Binding-site contacts:
Ligand atom OG contacts residue GLY376 of chain 1.B at 3.2 Å.
Ligand atom CB contacts residue ASP89 of chain 1.B at 3.3 Å.
Ligand atom CD contacts residue ASN152 of chain 1.B at 3.0 Å.
Ligand atom CE contacts residue GLN402 of chain 1.B at 2.9 Å.
Ligand atom CZ contacts residue PHE94 of chain 1.B at 3.3 Å (hydrophobic).
Ligand atom O contacts residue PHE96 of chain 1.B at 3.2 Å.
Ligand atom N contacts residue TYR202 of chain 1.B at 3.0 Å (h-bond).
Ligand atom CH3 contacts residue GLN402 of chain 1.B at 3.2 Å.
Ligand atom CG contacts residue PHE217 of chain 1.B at 3.2 Å (hydrophobic).
Ligand atom CH3 contacts residue TYR307 of chain 1.B at 3.1 Å (hydrophobic).
Ligand atom NZ contacts residue GLN402 of chain 1.B at 3.2 Å (h-bond).
Ligand atom CB contacts residue HIS204 of chain 1.B at 3.3 Å.
Ligand atom O contacts residue HIS204 of chain 1.B at 3.2 Å.
Ligand atom CE1 contacts residue PHE94 of chain 1.B at 3.0 Å (hydrophobic).
Ligand atom CD1 contacts residue PHE94 of chain 1.B at 3.2 Å (hydrophobic).
Ligand atom CE contacts residue ASN152 of chain 1.B at 3.3 Å.
Ligand atom CB contacts residue THR188 of chain 1.B at 3.3 Å.
Ligand atom OG contacts residue HIS204 of chain 1.B at 2.9 Å (h-bond).
Ligand atom CG contacts residue THR188 of chain 1.B at 2.8 Å.
Ligand atom CA contacts residue TYR202 of chain 1.B at 3.1 Å (hydrophobic).
Ligand atom N contacts residue ILE375 of chain 1.B at 3.3 Å (h-bond).
Ligand atom C contacts residue TYR307 of chain 1.B at 3.1 Å (hydrophobic).
Ligand atom O contacts residue TYR307 of chain 1.B at 2.6 Å (h-bond).
Ligand atom CB contacts residue MYA1 of chain 1.H at 3.2 Å.
Ligand atom OG contacts residue ASN379 of chain 1.B at 3.2 Å (h-bond).
Ligand atom O contacts residue ASP377 of chain 1.B at 3.3 Å (salt-bridge).
Ligand atom CZ contacts residue SER311 of chain 1.B at 2.9 Å.
Ligand atom O contacts residue GLN402 of chain 1.B at 3.4 Å (h-bond).
Ligand atom CG contacts residue MYA1 of chain 1.H at 3.3 Å.
Ligand atom NZ contacts residue THR188 of chain 1.B at 3.4 Å (h-bond).
Ligand atom CE1 contacts residue SER311 of chain 1.B at 3.3 Å.
Ligand atom CB contacts residue GLU88 of chain 1.B at 3.2 Å.
Ligand atom OG contacts residue ASP377 of chain 1.B at 3.2 Å (salt-bridge).
Ligand atom CG contacts residue ASP89 of chain 1.B at 3.3 Å.
Ligand atom CE1 contacts residue PHE96 of chain 1.B at 3.3 Å (hydrophobic).
Ligand atom CD contacts residue PHE217 of chain 1.B at 3.1 Å (hydrophobic).
Ligand atom O contacts residue PHE96 of chain 1.B at 3.2 Å.
Ligand atom NZ contacts residue LEU401 of chain 1.B at 3.2 Å.
Ligand atom CH3 contacts residue LEU401 of chain 1.B at 3.0 Å (hydrophobic).
Ligand atom NZ contacts residue ASN152 of chain 1.B at 3.4 Å (h-bond).

This small molecule binds to this protein.
Small molecule (SMILES): CC(=O)NCC(=O)N[C@@H](CCCCN)C(=O)N[C@@H](CO)C(=O)N[C@@H](Cc1ccccc1)C(=O)N[C@@H](CO)C(=O)N[C@@H](C)C(=O)N1CCC[C@H]1C(=O)N[C@@H](C)C(=O)O

Sequence of chain 1.B:
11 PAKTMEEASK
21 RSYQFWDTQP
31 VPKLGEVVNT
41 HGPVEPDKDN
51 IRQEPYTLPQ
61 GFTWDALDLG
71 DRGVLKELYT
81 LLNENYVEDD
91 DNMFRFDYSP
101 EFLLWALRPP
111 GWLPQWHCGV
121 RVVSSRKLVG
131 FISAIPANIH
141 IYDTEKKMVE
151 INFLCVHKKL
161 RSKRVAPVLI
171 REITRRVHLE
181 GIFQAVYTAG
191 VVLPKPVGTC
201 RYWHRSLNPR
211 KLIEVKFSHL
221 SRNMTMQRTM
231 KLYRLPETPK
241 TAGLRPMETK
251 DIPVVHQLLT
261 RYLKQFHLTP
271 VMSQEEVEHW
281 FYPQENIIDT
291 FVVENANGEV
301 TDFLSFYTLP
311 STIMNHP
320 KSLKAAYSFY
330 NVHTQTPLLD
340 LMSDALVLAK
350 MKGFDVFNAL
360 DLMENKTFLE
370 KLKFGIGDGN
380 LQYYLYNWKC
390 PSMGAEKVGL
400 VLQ